A small-molecule ligand and the protein it binds are described below.
Small molecule (SMILES): OC[C@H]1O[C@](CO)(O[C@H]2O[C@H](CO)[C@@H](O)[C@H](O)[C@H]2O)[C@@H](O)[C@@H]1O

Sequence of chain 1.C:
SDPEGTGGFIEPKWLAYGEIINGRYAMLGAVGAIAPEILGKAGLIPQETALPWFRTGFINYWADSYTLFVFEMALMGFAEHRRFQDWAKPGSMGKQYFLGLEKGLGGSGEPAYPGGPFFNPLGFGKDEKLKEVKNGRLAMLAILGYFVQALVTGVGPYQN

Binding-site contacts:
Ligand atom O3 contacts residue CLA1 of chain 1.DC at 3.6 Å.
Ligand atom C4 contacts residue ASP154 of chain 1.C at 4.5 Å.
Ligand atom C2 contacts residue CLA1 of chain 1.ZB at 3.6 Å.
Ligand atom O2 contacts residue CLA1 of chain 1.ZB at 3.0 Å.
Ligand atom O4 contacts residue CLA1 of chain 1.DC at 4.3 Å.
Ligand atom O3 contacts residue CLA1 of chain 1.ZB at 3.1 Å.
Ligand atom O4 contacts residue CLA1 of chain 1.ZB at 4.4 Å.
Ligand atom O4 contacts residue ASP154 of chain 1.C at 3.3 Å (salt-bridge).
Ligand atom C4 contacts residue CLA1 of chain 1.ZB at 4.3 Å.
Ligand atom C3 contacts residue CLA1 of chain 1.ZB at 3.8 Å.